Binding-site contacts:
Ligand atom C8 contacts residue ASN284 of chain 1.A at 3.6 Å.
Ligand atom N3 contacts residue ASN284 of chain 1.A at 3.8 Å.
Ligand atom C5 contacts residue GLY135 of chain 1.A at 3.8 Å.
Ligand atom C6 contacts residue ASN484 of chain 1.A at 3.3 Å.
Ligand atom C2 contacts residue HIS377 of chain 1.A at 3.5 Å.
Ligand atom C9 contacts residue ASP339 of chain 1.A at 3.1 Å.
Ligand atom C9 contacts residue THR378 of chain 1.A at 3.7 Å.
Ligand atom C4 contacts residue GLY675 of chain 1.A at 3.8 Å.
Ligand atom O5 contacts residue HIS377 of chain 1.A at 3.8 Å.
Ligand atom C6 contacts residue LEU139 of chain 1.A at 4.0 Å (hydrophobic).
Ligand atom O6 contacts residue ASN484 of chain 1.A at 2.8 Å (h-bond).
Ligand atom O2 contacts residue GLU672 of chain 1.A at 3.1 Å (salt-bridge).
Ligand atom O4 contacts residue GLY675 of chain 1.A at 2.8 Å (h-bond).
Ligand atom O3 contacts residue ALA673 of chain 1.A at 3.3 Å (h-bond).
Ligand atom O4 contacts residue ASN484 of chain 1.A at 3.5 Å (h-bond).
Ligand atom O9 contacts residue HIS341 of chain 1.A at 3.7 Å.
Ligand atom O4 contacts residue THR676 of chain 1.A at 4.0 Å.
Ligand atom O5 contacts residue LEU136 of chain 1.A at 3.8 Å.
Ligand atom O9 contacts residue ASP339 of chain 1.A at 2.9 Å (salt-bridge).
Ligand atom C7 contacts residue ASN284 of chain 1.A at 3.8 Å.
Ligand atom C2 contacts residue GLU672 of chain 1.A at 3.8 Å.
Ligand atom O3 contacts residue GLU672 of chain 1.A at 2.7 Å (salt-bridge).
Ligand atom C9 contacts residue ASN284 of chain 1.A at 3.4 Å.
Ligand atom O2 contacts residue ASN284 of chain 1.A at 3.0 Å (h-bond).
Ligand atom C6 contacts residue LEU136 of chain 1.A at 3.9 Å (hydrophobic).
Ligand atom C8 contacts residue ASP339 of chain 1.A at 3.8 Å.
Ligand atom C3 contacts residue GLU672 of chain 1.A at 3.3 Å.
Ligand atom O6 contacts residue VAL455 of chain 1.A at 3.9 Å.
Ligand atom N2 contacts residue LEU136 of chain 1.A at 3.6 Å.
Ligand atom C5 contacts residue LEU136 of chain 1.A at 3.8 Å (hydrophobic).
Ligand atom O4 contacts residue SER674 of chain 1.A at 3.6 Å.
Ligand atom C6 contacts residue GLY135 of chain 1.A at 3.7 Å.
Ligand atom O3 contacts residue SER674 of chain 1.A at 3.0 Å (h-bond).
Ligand atom C7 contacts residue HIS377 of chain 1.A at 3.2 Å.
Ligand atom C3 contacts residue GLY675 of chain 1.A at 3.8 Å.
Ligand atom O6 contacts residue LEU139 of chain 1.A at 3.8 Å.
Ligand atom O2 contacts residue TYR573 of chain 1.A at 2.9 Å (h-bond).
Ligand atom C6 contacts residue HIS377 of chain 1.A at 3.6 Å.
Ligand atom O6 contacts residue HIS377 of chain 1.A at 2.7 Å (h-bond).
Ligand atom O3 contacts residue GLY675 of chain 1.A at 3.1 Å (h-bond).

Sequence of chain 1.A:
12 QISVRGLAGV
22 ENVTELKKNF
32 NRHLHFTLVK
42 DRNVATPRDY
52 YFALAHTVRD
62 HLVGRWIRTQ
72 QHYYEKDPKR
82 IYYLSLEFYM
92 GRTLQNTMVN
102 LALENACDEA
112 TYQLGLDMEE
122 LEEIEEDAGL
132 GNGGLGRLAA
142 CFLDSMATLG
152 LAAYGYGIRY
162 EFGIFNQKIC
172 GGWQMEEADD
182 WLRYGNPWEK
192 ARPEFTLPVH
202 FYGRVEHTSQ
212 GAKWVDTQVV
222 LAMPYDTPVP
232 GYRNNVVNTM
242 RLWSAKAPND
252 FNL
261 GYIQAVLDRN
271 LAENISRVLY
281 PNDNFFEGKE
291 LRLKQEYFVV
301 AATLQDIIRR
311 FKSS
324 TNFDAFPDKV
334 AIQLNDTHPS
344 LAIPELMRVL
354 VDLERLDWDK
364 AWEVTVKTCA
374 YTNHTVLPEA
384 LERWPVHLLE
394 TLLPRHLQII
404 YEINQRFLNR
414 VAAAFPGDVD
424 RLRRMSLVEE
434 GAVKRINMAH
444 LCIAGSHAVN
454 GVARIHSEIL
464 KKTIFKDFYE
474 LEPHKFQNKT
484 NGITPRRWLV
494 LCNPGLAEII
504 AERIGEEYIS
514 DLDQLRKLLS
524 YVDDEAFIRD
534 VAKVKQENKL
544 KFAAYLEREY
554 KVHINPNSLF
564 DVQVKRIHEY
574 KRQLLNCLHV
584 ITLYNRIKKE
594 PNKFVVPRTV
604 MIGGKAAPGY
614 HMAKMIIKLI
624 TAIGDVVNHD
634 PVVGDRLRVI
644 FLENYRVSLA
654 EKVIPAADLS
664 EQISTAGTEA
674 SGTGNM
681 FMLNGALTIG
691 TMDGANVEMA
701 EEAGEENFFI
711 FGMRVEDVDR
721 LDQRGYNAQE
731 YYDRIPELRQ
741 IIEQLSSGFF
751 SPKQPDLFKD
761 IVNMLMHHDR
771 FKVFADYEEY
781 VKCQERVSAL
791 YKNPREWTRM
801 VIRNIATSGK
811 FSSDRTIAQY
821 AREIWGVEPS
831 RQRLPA

This protein binds this small molecule.
Small molecule (SMILES): OCc1cn([C@@H]2O[C@H](CO)[C@@H](O)[C@H](O)[C@H]2O)nn1